This protein binds this small molecule.
Small molecule (SMILES): C[C@@H]1CC(N)=N[C@H](C[C@@H]2CNC[C@@H]2OCCNCC(F)(F)c2ccccc2)C1

Sequence of chain 1.A:
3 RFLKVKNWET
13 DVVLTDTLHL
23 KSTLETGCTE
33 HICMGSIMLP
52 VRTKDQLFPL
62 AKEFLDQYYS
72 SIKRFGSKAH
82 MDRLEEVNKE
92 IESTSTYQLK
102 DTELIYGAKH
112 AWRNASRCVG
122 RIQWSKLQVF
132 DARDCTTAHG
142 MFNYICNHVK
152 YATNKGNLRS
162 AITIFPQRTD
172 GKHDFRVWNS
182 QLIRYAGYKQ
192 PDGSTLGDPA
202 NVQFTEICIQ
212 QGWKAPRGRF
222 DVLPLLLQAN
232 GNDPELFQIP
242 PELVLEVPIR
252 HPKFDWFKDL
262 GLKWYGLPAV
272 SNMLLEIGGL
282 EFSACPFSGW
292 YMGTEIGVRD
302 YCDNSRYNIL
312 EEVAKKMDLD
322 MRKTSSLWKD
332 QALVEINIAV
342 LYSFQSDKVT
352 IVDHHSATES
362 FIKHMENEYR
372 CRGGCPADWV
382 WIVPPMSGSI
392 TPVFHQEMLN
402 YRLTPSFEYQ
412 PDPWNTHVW

Binding-site contacts:
Ligand atom C12 contacts residue VAL271 of chain 1.A at 3.8 Å (hydrophobic).
Ligand atom C16 contacts residue PRO269 of chain 1.A at 3.6 Å (hydrophobic).
Ligand atom C5A contacts residue TYR410 of chain 1.A at 3.5 Å (hydrophobic).
Ligand atom C6A contacts residue TYR410 of chain 1.A at 3.5 Å (hydrophobic).
Ligand atom O1 contacts residue HEM1 of chain 1.C at 3.1 Å (h-bond).
Ligand atom C8A contacts residue TRP10 of chain 1.B at 3.6 Å (hydrophobic).
Ligand atom C3 contacts residue GLU296 of chain 1.A at 3.6 Å.
Ligand atom C3 contacts residue HEM1 of chain 1.C at 3.6 Å.
Ligand atom C11 contacts residue PRO269 of chain 1.A at 3.6 Å (hydrophobic).
Ligand atom C5A contacts residue LEU41 of chain 1.A at 3.5 Å (hydrophobic).
Ligand atom N1' contacts residue HEM1 of chain 1.C at 2.7 Å (h-bond).
Ligand atom C11 contacts residue GLU296 of chain 1.A at 3.5 Å.
Ligand atom C15 contacts residue HEM1 of chain 1.C at 3.6 Å.
Ligand atom F5 contacts residue VAL271 of chain 1.A at 3.3 Å.
Ligand atom N6A contacts residue HEM1 of chain 1.C at 3.0 Å (h-bond).
Ligand atom N1A contacts residue TRP382 of chain 1.A at 3.8 Å.
Ligand atom C14 contacts residue HEM1 of chain 1.C at 3.3 Å.
Ligand atom C6A contacts residue HEM1 of chain 1.C at 3.7 Å.
Ligand atom C3' contacts residue HEM1 of chain 1.C at 3.7 Å.
Ligand atom C16 contacts residue GLU296 of chain 1.A at 2.7 Å.
Ligand atom C2' contacts residue HEM1 of chain 1.C at 3.2 Å.
Ligand atom C15 contacts residue GLU296 of chain 1.A at 3.5 Å.
Ligand atom C1 contacts residue GLN182 of chain 1.A at 3.3 Å.
Ligand atom F6 contacts residue PRO269 of chain 1.A at 3.6 Å.
Ligand atom N1A contacts residue HEM1 of chain 1.C at 2.8 Å (h-bond).
Ligand atom C2A contacts residue HEM1 of chain 1.C at 3.6 Å.
Ligand atom C5' contacts residue TRP382 of chain 1.A at 3.3 Å (hydrophobic).
Ligand atom N2 contacts residue HEM1 of chain 1.C at 3.2 Å (h-bond).
Ligand atom N6A contacts residue ARG118 of chain 1.A at 3.7 Å.
Ligand atom C4A contacts residue MET40 of chain 1.A at 3.6 Å (hydrophobic).
Ligand atom F6 contacts residue GLU296 of chain 1.A at 3.0 Å.
Ligand atom C2 contacts residue GLN182 of chain 1.A at 3.3 Å.
Ligand atom N1' contacts residue H4B1 of chain 1.D at 2.8 Å (h-bond).
Ligand atom C15 contacts residue TRP291 of chain 1.A at 3.4 Å (hydrophobic).
Ligand atom C5' contacts residue HEM1 of chain 1.C at 3.2 Å.
Ligand atom F6 contacts residue TYR292 of chain 1.A at 3.6 Å.
Ligand atom C4 contacts residue GLU296 of chain 1.A at 3.5 Å.
Ligand atom C5' contacts residue H4B1 of chain 1.D at 3.2 Å.
Ligand atom N6A contacts residue TYR410 of chain 1.A at 3.5 Å.
Ligand atom C7A contacts residue HEM1 of chain 1.C at 3.5 Å.

Sequence of chain 1.B:
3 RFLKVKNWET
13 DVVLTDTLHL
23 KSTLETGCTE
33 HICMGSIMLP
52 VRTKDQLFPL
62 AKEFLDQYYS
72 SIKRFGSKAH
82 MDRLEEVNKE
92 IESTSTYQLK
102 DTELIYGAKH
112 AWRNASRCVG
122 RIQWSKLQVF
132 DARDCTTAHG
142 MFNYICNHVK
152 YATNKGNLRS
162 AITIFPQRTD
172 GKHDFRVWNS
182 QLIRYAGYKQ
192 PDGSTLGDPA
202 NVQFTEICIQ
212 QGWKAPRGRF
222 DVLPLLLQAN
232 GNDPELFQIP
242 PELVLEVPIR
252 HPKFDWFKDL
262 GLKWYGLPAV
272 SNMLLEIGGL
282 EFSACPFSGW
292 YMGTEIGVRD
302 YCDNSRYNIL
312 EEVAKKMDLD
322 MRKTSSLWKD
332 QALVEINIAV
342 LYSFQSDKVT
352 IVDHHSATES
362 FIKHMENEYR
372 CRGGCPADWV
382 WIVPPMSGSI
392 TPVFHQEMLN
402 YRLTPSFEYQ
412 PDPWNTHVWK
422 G